Binding-site contacts:
Ligand atom C7 contacts residue ASN62 of chain 1.E at 3.2 Å.
Ligand atom C2 contacts residue ASN62 of chain 1.E at 2.5 Å.
Ligand atom C3 contacts residue PRO59 of chain 1.E at 4.4 Å (hydrophobic).
Ligand atom C4 contacts residue ASN62 of chain 1.E at 4.3 Å.
Ligand atom C8 contacts residue ASN62 of chain 1.E at 4.4 Å.
Ligand atom C3 contacts residue ASN62 of chain 1.E at 3.8 Å.
Ligand atom O3 contacts residue PRO59 of chain 1.E at 3.9 Å.
Ligand atom N2 contacts residue PRO59 of chain 1.E at 3.8 Å.
Ligand atom C7 contacts residue PRO59 of chain 1.E at 4.4 Å (hydrophobic).
Ligand atom C1 contacts residue PRO60 of chain 1.E at 4.2 Å (hydrophobic).
Ligand atom O7 contacts residue ASN62 of chain 1.E at 3.2 Å (h-bond).
Ligand atom C8 contacts residue PRO60 of chain 1.E at 3.4 Å (hydrophobic).
Ligand atom N2 contacts residue PRO60 of chain 1.E at 3.3 Å (h-bond).
Ligand atom C2 contacts residue PRO60 of chain 1.E at 4.3 Å (hydrophobic).
Ligand atom C1 contacts residue ASN62 of chain 1.E at 1.4 Å.
Ligand atom O5 contacts residue ASN62 of chain 1.E at 2.4 Å (h-bond).
Ligand atom C7 contacts residue PRO60 of chain 1.E at 3.7 Å (hydrophobic).
Ligand atom C8 contacts residue PRO59 of chain 1.E at 3.8 Å (hydrophobic).
Ligand atom N2 contacts residue ASN62 of chain 1.E at 2.9 Å (h-bond).
Ligand atom C8 contacts residue ASN55 of chain 1.E at 3.4 Å.
Ligand atom C5 contacts residue ASN62 of chain 1.E at 3.7 Å.

Sequence of chain 1.E:
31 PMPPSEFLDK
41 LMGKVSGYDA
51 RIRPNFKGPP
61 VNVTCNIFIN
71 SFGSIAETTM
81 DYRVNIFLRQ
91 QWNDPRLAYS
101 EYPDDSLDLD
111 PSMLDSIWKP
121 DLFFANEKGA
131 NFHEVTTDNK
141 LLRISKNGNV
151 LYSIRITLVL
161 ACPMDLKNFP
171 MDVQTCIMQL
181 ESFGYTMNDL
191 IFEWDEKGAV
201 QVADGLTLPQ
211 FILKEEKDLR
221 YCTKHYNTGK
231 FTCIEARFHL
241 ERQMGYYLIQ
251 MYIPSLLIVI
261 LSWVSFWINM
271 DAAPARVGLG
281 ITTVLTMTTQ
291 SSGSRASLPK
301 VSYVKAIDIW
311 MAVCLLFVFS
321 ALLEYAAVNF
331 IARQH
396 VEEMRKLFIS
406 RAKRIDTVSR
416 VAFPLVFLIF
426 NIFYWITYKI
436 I

This protein binds this small molecule.
Small molecule (SMILES): CC(=O)N[C@H]1[C@H](O[C@H]2[C@H](O)[C@@H](NC(C)=O)CO[C@@H]2CO)O[C@H](CO)[C@@H](O[C@@H]2O[C@H](CO)[C@@H](O)[C@H](O)[C@@H]2O)[C@@H]1O